Sequence of chain 1.A:
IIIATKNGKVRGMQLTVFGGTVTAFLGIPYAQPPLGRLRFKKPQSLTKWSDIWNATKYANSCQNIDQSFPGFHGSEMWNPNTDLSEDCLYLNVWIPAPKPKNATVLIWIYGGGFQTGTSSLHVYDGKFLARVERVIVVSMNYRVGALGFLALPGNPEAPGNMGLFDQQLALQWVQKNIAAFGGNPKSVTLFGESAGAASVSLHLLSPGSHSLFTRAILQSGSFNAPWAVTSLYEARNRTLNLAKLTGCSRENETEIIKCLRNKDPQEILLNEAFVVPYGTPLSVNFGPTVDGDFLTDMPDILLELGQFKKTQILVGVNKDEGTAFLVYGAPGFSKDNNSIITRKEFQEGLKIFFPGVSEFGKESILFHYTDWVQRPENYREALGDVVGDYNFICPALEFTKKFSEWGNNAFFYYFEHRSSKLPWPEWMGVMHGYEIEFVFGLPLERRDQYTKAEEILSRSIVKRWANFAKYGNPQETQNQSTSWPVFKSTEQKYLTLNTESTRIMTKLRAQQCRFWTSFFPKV

Binding-site contacts:
Ligand atom O7 contacts residue ASN256 of chain 1.A at 3.4 Å (h-bond).
Ligand atom C2 contacts residue ASN256 of chain 1.A at 2.5 Å.
Ligand atom C1 contacts residue ASN256 of chain 1.A at 1.5 Å.
Ligand atom N2 contacts residue ASN256 of chain 1.A at 3.0 Å (h-bond).
Ligand atom C3 contacts residue ASN256 of chain 1.A at 3.9 Å.
Ligand atom O6 contacts residue THR258 of chain 1.A at 3.8 Å.
Ligand atom C7 contacts residue ASN256 of chain 1.A at 3.5 Å.
Ligand atom O5 contacts residue ASN256 of chain 1.A at 2.4 Å (h-bond).
Ligand atom C5 contacts residue ASN256 of chain 1.A at 3.7 Å.
Ligand atom C5 contacts residue THR258 of chain 1.A at 4.4 Å.
Ligand atom C4 contacts residue ASN256 of chain 1.A at 4.3 Å.

A protein and the small-molecule ligand that binds it are described below.
Small molecule (SMILES): CC(=O)N[C@@H]1[C@@H](O)[C@H](O)[C@@H](CO)O[C@H]1O